Binding-site contacts:
Ligand atom C1 contacts residue ASN78 of chain 41.E at 1.4 Å.
Ligand atom O7 contacts residue TYR23 of chain 41.E at 4.2 Å.
Ligand atom O5 contacts residue SER80 of chain 41.E at 4.1 Å.
Ligand atom C4 contacts residue ASN78 of chain 41.E at 4.2 Å.
Ligand atom C5 contacts residue ALA69 of chain 41.E at 4.4 Å (hydrophobic).
Ligand atom O5 contacts residue ASN78 of chain 41.E at 2.2 Å (h-bond).
Ligand atom C2 contacts residue ASN78 of chain 41.E at 2.7 Å.
Ligand atom C6 contacts residue ASN78 of chain 41.E at 4.5 Å.
Ligand atom C1 contacts residue ALA69 of chain 41.E at 4.3 Å (hydrophobic).
Ligand atom C5 contacts residue ASN78 of chain 41.E at 3.5 Å.
Ligand atom C7 contacts residue ASN78 of chain 41.E at 3.9 Å.
Ligand atom O7 contacts residue ASN78 of chain 41.E at 4.0 Å.
Ligand atom C7 contacts residue TYR23 of chain 41.E at 4.0 Å (hydrophobic).
Ligand atom C6 contacts residue VAL68 of chain 41.E at 3.1 Å (hydrophobic).
Ligand atom C8 contacts residue TYR23 of chain 41.E at 3.3 Å (hydrophobic).
Ligand atom O6 contacts residue VAL68 of chain 41.E at 3.8 Å.
Ligand atom C1 contacts residue SER80 of chain 41.E at 3.8 Å.
Ligand atom O5 contacts residue ALA69 of chain 41.E at 3.5 Å.
Ligand atom N2 contacts residue ASN78 of chain 41.E at 3.2 Å (h-bond).
Ligand atom C6 contacts residue ALA69 of chain 41.E at 4.1 Å (hydrophobic).
Ligand atom C5 contacts residue VAL68 of chain 41.E at 4.4 Å (hydrophobic).
Ligand atom C5 contacts residue SER80 of chain 41.E at 4.0 Å.
Ligand atom C3 contacts residue ASN78 of chain 41.E at 4.0 Å.
Ligand atom O6 contacts residue ALA69 of chain 41.E at 4.0 Å.

Sequence of chain 41.E:
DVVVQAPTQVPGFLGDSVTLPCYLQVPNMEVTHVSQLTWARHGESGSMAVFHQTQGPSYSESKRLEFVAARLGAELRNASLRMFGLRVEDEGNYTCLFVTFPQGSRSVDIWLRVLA

The small molecule below binds the protein below.
Small molecule (SMILES): CC(=O)N[C@H]1[C@H](O[C@H]2[C@H](O)[C@@H](NC(C)=O)CO[C@@H]2CO)O[C@H](CO)[C@@H](O[C@@H]2O[C@H](CO)[C@@H](O)[C@H](O)[C@@H]2O)[C@@H]1O